Sequence of chain 44.C:
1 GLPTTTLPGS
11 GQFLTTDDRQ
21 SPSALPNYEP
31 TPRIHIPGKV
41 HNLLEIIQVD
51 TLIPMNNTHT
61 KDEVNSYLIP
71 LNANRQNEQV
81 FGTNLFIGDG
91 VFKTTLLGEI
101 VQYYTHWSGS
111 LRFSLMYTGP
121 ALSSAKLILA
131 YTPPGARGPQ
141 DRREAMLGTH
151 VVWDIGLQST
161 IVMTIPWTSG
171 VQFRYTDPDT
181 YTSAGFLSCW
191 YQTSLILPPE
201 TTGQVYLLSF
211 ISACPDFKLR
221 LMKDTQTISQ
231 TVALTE

Sequence of chain 44.A:
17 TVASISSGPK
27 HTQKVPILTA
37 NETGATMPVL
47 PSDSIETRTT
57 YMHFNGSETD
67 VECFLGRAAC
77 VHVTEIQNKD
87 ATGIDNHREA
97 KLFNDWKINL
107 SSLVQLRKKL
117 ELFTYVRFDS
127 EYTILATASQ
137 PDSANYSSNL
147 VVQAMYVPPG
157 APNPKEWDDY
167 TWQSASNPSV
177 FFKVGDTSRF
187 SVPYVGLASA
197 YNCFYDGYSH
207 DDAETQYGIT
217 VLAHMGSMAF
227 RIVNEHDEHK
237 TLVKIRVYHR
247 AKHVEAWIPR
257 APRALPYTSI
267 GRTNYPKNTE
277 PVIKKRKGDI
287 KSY

The protein below binds the small molecule below.
Small molecule (SMILES): Cc1cc(CCCCCOc2ccc(C3=NCCO3)cc2)on1

Binding-site contacts:
Ligand atom C1B contacts residue ILE104 of chain 44.A at 4.0 Å (hydrophobic).
Ligand atom C1B contacts residue VAL188 of chain 44.A at 3.8 Å (hydrophobic).
Ligand atom C4B contacts residue PHE186 of chain 44.A at 3.6 Å (hydrophobic).
Ligand atom C6B contacts residue TYR128 of chain 44.A at 3.3 Å (hydrophobic).
Ligand atom C5C contacts residue VAL191 of chain 44.A at 3.8 Å (hydrophobic).
Ligand atom C1C contacts residue LEU106 of chain 44.A at 4.0 Å (hydrophobic).
Ligand atom C5B contacts residue MET224 of chain 44.A at 3.8 Å (hydrophobic).
Ligand atom N2 contacts residue MET221 of chain 44.A at 3.3 Å (h-bond).
Ligand atom C2C contacts residue MET221 of chain 44.A at 4.0 Å (hydrophobic).
Ligand atom C5A contacts residue PHE186 of chain 44.A at 3.5 Å (hydrophobic).
Ligand atom C5C contacts residue VAL188 of chain 44.A at 4.1 Å (hydrophobic).
Ligand atom C4A contacts residue PRO174 of chain 44.A at 3.1 Å (hydrophobic).
Ligand atom C6B contacts residue ILE104 of chain 44.A at 3.6 Å (hydrophobic).
Ligand atom N3A contacts residue PRO174 of chain 44.A at 3.7 Å.
Ligand atom C1C contacts residue TYR128 of chain 44.A at 3.9 Å (hydrophobic).
Ligand atom C2A contacts residue PHE186 of chain 44.A at 3.3 Å (hydrophobic).
Ligand atom C4C contacts residue VAL188 of chain 44.A at 3.7 Å (hydrophobic).
Ligand atom C2A contacts residue TYR152 of chain 44.A at 3.6 Å (hydrophobic).
Ligand atom C5B contacts residue PHE186 of chain 44.A at 3.9 Å (hydrophobic).
Ligand atom C3C contacts residue TYR128 of chain 44.A at 3.4 Å (hydrophobic).
Ligand atom O1 contacts residue MET221 of chain 44.A at 2.5 Å (h-bond).
Ligand atom C5A contacts residue ALA150 of chain 44.A at 4.0 Å (hydrophobic).
Ligand atom C1C contacts residue MET221 of chain 44.A at 4.0 Å (hydrophobic).
Ligand atom N3A contacts residue PHE186 of chain 44.A at 4.0 Å.
Ligand atom C5 contacts residue MET221 of chain 44.A at 3.6 Å (hydrophobic).
Ligand atom O1A contacts residue PHE186 of chain 44.A at 3.0 Å.
Ligand atom C5B contacts residue TYR128 of chain 44.A at 4.0 Å (hydrophobic).
Ligand atom N3A contacts residue ALA24 of chain 44.C at 3.8 Å.
Ligand atom C2C contacts residue TYR197 of chain 44.A at 3.7 Å (hydrophobic).
Ligand atom C2B contacts residue VAL188 of chain 44.A at 3.5 Å (hydrophobic).
Ligand atom O1B contacts residue ILE104 of chain 44.A at 3.9 Å.
Ligand atom O1B contacts residue TYR128 of chain 44.A at 3.4 Å (h-bond).
Ligand atom C3B contacts residue TYR152 of chain 44.A at 3.7 Å (hydrophobic).
Ligand atom C4B contacts residue TYR152 of chain 44.A at 3.8 Å (hydrophobic).
Ligand atom C5A contacts residue VAL176 of chain 44.A at 3.6 Å (hydrophobic).
Ligand atom C4C contacts residue VAL191 of chain 44.A at 3.0 Å (hydrophobic).
Ligand atom C1B contacts residue TYR128 of chain 44.A at 3.6 Å (hydrophobic).
Ligand atom C3B contacts residue VAL188 of chain 44.A at 3.8 Å (hydrophobic).
Ligand atom C4 contacts residue LEU106 of chain 44.A at 3.5 Å (hydrophobic).
Ligand atom N3A contacts residue TYR152 of chain 44.A at 3.5 Å.